A protein and the small-molecule ligand that binds it are described below.
Small molecule (SMILES): CC(=O)N[C@@H]1[C@@H](O)[C@H](O)[C@@H](CO)O[C@H]1O

Binding-site contacts:
Ligand atom O5 contacts residue ASN154 of chain 38.E at 2.4 Å (h-bond).
Ligand atom C8 contacts residue ASN154 of chain 38.E at 4.0 Å.
Ligand atom O7 contacts residue ASN154 of chain 38.E at 4.0 Å.
Ligand atom C1 contacts residue SER156 of chain 38.E at 4.5 Å.
Ligand atom C1 contacts residue ASN154 of chain 38.E at 1.4 Å.
Ligand atom C3 contacts residue ASN154 of chain 38.E at 3.8 Å.
Ligand atom O5 contacts residue SER157 of chain 38.E at 3.9 Å.
Ligand atom C5 contacts residue ASN154 of chain 38.E at 3.6 Å.
Ligand atom C4 contacts residue ASN154 of chain 38.E at 4.2 Å.
Ligand atom C7 contacts residue ASN154 of chain 38.E at 3.6 Å.
Ligand atom N2 contacts residue ASN154 of chain 38.E at 2.9 Å (h-bond).
Ligand atom C2 contacts residue ASN154 of chain 38.E at 2.5 Å.
Ligand atom C1 contacts residue SER157 of chain 38.E at 4.2 Å.

Sequence of chain 38.E:
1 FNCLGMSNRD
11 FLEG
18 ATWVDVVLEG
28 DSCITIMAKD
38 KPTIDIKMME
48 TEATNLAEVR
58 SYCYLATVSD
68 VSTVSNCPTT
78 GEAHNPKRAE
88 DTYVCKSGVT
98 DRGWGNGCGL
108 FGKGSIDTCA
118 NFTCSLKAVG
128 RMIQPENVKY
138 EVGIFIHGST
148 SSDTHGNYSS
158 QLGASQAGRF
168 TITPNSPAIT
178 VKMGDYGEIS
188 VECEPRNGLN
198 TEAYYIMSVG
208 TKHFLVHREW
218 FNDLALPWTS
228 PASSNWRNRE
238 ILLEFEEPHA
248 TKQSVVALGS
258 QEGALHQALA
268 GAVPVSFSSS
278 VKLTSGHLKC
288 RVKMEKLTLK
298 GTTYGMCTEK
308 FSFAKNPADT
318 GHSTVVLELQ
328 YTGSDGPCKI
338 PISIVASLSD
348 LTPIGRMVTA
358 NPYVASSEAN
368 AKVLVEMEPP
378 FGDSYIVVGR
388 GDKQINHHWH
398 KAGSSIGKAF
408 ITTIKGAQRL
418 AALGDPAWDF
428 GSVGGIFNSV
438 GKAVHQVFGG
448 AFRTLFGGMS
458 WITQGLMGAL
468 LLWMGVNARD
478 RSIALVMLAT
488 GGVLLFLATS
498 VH